The protein below binds the small molecule below.
Small molecule (SMILES): O=C([O-])/C(F)=C\c1ccc(O)cc1

Binding-site contacts:
Ligand atom C6 contacts residue SER38 of chain 1.B at 3.8 Å.
Ligand atom O3 contacts residue SER38 of chain 1.B at 3.7 Å.
Ligand atom C5 contacts residue PHE8 of chain 1.A at 4.2 Å (hydrophobic).
Ligand atom C2 contacts residue TRP51 of chain 1.A at 4.1 Å (hydrophobic).
Ligand atom O2 contacts residue CYS7 of chain 1.A at 3.6 Å.
Ligand atom C8 contacts residue PHE8 of chain 1.A at 3.4 Å (hydrophobic).
Ligand atom O1 contacts residue SER38 of chain 1.B at 4.0 Å.
Ligand atom F1 contacts residue TRP51 of chain 1.A at 3.0 Å.
Ligand atom O2 contacts residue ARG10 of chain 1.A at 2.9 Å (salt-bridge).
Ligand atom C7 contacts residue PHE8 of chain 1.A at 3.3 Å (hydrophobic).
Ligand atom C3 contacts residue TYR72 of chain 1.A at 3.5 Å (hydrophobic).
Ligand atom C9 contacts residue CYS7 of chain 1.A at 4.1 Å (hydrophobic).
Ligand atom O2 contacts residue PHE8 of chain 1.A at 2.8 Å (h-bond).
Ligand atom C2 contacts residue SER38 of chain 1.B at 4.0 Å.
Ligand atom C5 contacts residue SER38 of chain 1.B at 3.6 Å.
Ligand atom C6 contacts residue PHE8 of chain 1.A at 3.4 Å (hydrophobic).
Ligand atom C8 contacts residue TRP51 of chain 1.A at 4.0 Å (hydrophobic).
Ligand atom C8 contacts residue CYS7 of chain 1.A at 4.1 Å (hydrophobic).
Ligand atom C1 contacts residue PHE8 of chain 1.A at 3.6 Å (hydrophobic).
Ligand atom O3 contacts residue PRO1 of chain 1.B at 2.7 Å (h-bond).
Ligand atom C7 contacts residue PRO1 of chain 1.B at 3.9 Å (hydrophobic).
Ligand atom F1 contacts residue CYS7 of chain 1.A at 3.2 Å.
Ligand atom C1 contacts residue PRO1 of chain 1.B at 4.3 Å (hydrophobic).
Ligand atom O2 contacts residue PRO1 of chain 1.B at 4.1 Å.
Ligand atom C9 contacts residue PRO1 of chain 1.B at 3.3 Å (hydrophobic).
Ligand atom C2 contacts residue PHE8 of chain 1.A at 4.3 Å (hydrophobic).
Ligand atom F1 contacts residue PHE8 of chain 1.A at 3.0 Å.
Ligand atom C8 contacts residue PRO1 of chain 1.B at 3.5 Å (hydrophobic).
Ligand atom C4 contacts residue SER38 of chain 1.B at 3.5 Å.
Ligand atom C1 contacts residue SER38 of chain 1.B at 4.0 Å.
Ligand atom F1 contacts residue LYS6 of chain 1.A at 4.0 Å.
Ligand atom C2 contacts residue TYR72 of chain 1.A at 3.7 Å (hydrophobic).
Ligand atom F1 contacts residue PRO1 of chain 1.B at 4.0 Å.
Ligand atom C3 contacts residue SER38 of chain 1.B at 3.8 Å.
Ligand atom C9 contacts residue PHE8 of chain 1.A at 3.6 Å (hydrophobic).
Ligand atom C9 contacts residue ARG10 of chain 1.A at 4.1 Å.
Ligand atom C7 contacts residue TRP51 of chain 1.A at 3.7 Å (hydrophobic).

Sequence of chain 1.A:
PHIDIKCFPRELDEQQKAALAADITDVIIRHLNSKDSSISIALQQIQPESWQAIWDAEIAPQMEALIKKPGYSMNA

Sequence of chain 1.B:
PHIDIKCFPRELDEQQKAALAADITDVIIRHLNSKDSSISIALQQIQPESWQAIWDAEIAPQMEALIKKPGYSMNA